Sequence of chain 1.A:
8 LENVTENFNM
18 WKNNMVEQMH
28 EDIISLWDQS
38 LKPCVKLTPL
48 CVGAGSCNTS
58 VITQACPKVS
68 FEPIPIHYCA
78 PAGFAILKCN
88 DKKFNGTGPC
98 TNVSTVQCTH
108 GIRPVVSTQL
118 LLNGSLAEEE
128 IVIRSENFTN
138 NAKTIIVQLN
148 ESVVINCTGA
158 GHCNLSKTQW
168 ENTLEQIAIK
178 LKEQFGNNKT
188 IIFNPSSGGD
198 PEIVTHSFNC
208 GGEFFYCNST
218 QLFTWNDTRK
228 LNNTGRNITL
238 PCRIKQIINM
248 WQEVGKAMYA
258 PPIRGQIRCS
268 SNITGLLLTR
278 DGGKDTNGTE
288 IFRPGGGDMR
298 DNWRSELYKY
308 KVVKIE

A small-molecule ligand and the protein it binds are described below.
Small molecule (SMILES): CC(=O)N[C@@H]1[C@@H](O)[C@H](O)[C@@H](CO)O[C@H]1O

Binding-site contacts:
Ligand atom O7 contacts residue ASN185 of chain 1.A at 4.0 Å.
Ligand atom C2 contacts residue ASN185 of chain 1.A at 2.5 Å.
Ligand atom N2 contacts residue ASN185 of chain 1.A at 3.6 Å.
Ligand atom O4 contacts residue ASN185 of chain 1.A at 4.3 Å.
Ligand atom O5 contacts residue ASN185 of chain 1.A at 2.4 Å (h-bond).
Ligand atom C7 contacts residue ASN185 of chain 1.A at 3.7 Å.
Ligand atom C4 contacts residue ASN185 of chain 1.A at 3.0 Å.
Ligand atom C1 contacts residue ASN185 of chain 1.A at 1.5 Å.
Ligand atom O3 contacts residue ASN185 of chain 1.A at 4.2 Å.
Ligand atom C5 contacts residue ASN185 of chain 1.A at 2.9 Å.
Ligand atom C6 contacts residue ASN185 of chain 1.A at 3.0 Å.
Ligand atom C8 contacts residue ASN185 of chain 1.A at 3.7 Å.
Ligand atom O6 contacts residue ASN185 of chain 1.A at 4.1 Å.
Ligand atom C3 contacts residue ASN185 of chain 1.A at 3.3 Å.